Sequence of chain 1.N:
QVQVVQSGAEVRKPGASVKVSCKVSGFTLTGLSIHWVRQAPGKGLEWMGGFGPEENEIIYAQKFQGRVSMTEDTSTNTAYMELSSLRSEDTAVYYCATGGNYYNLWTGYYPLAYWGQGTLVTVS

Sequence of chain 1.O:
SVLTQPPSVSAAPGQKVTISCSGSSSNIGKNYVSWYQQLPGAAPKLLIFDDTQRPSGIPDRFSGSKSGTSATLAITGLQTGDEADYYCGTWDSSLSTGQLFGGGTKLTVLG

Sequence of chain 1.E:
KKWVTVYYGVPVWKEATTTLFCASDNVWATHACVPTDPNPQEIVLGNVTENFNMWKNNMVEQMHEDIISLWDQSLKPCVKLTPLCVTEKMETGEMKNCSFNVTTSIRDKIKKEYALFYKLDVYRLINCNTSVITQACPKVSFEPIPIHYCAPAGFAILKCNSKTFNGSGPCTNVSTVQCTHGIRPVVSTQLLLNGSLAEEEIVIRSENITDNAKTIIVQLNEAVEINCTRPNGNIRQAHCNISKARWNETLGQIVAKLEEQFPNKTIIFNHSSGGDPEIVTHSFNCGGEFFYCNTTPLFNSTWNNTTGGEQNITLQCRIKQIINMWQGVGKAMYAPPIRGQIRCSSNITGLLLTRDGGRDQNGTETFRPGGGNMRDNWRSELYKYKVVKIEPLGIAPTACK

Binding-site contacts:
Ligand atom O6 contacts residue ILE174 of chain 1.E at 3.5 Å (h-bond).
Ligand atom C5 contacts residue ASN211 of chain 1.E at 4.1 Å.
Ligand atom C7 contacts residue ASN101 of chain 1.N at 4.0 Å.
Ligand atom C6 contacts residue ASN211 of chain 1.E at 3.3 Å.
Ligand atom C4 contacts residue TYR102 of chain 1.N at 4.0 Å (hydrophobic).
Ligand atom N2 contacts residue ASN213 of chain 1.E at 2.8 Å (h-bond).
Ligand atom O5 contacts residue CYS212 of chain 1.E at 3.1 Å (h-bond).
Ligand atom O7 contacts residue ASN213 of chain 1.E at 4.2 Å.
Ligand atom O6 contacts residue ASN211 of chain 1.E at 3.6 Å.
Ligand atom O3 contacts residue ASN101 of chain 1.N at 4.0 Å.
Ligand atom O4 contacts residue ARG175 of chain 1.E at 3.4 Å.
Ligand atom O4 contacts residue PHE50 of chain 1.O at 3.0 Å.
Ligand atom C7 contacts residue ASN213 of chain 1.E at 3.2 Å.
Ligand atom C2 contacts residue TYR102 of chain 1.N at 4.2 Å (hydrophobic).
Ligand atom C4 contacts residue ASN213 of chain 1.E at 4.1 Å.
Ligand atom O5 contacts residue ASN211 of chain 1.E at 4.3 Å.
Ligand atom O3 contacts residue TYR102 of chain 1.N at 3.9 Å.
Ligand atom C1 contacts residue ASN213 of chain 1.E at 1.4 Å.
Ligand atom C8 contacts residue LEU130 of chain 1.E at 4.3 Å (hydrophobic).
Ligand atom O6 contacts residue ARG175 of chain 1.E at 3.2 Å.
Ligand atom C3 contacts residue ASN213 of chain 1.E at 3.7 Å.
Ligand atom O7 contacts residue TYR114 of chain 1.N at 4.3 Å.
Ligand atom C6 contacts residue ILE174 of chain 1.E at 4.3 Å (hydrophobic).
Ligand atom O6 contacts residue GLN54 of chain 1.O at 3.7 Å.
Ligand atom C1 contacts residue ARG175 of chain 1.E at 4.0 Å.
Ligand atom O5 contacts residue ILE174 of chain 1.E at 4.3 Å.
Ligand atom C6 contacts residue PHE50 of chain 1.O at 3.5 Å (hydrophobic).
Ligand atom O5 contacts residue ASN213 of chain 1.E at 2.3 Å (h-bond).
Ligand atom C6 contacts residue ARG175 of chain 1.E at 4.3 Å.
Ligand atom C8 contacts residue ASN213 of chain 1.E at 3.3 Å.
Ligand atom C5 contacts residue ILE174 of chain 1.E at 4.0 Å (hydrophobic).
Ligand atom C5 contacts residue PHE50 of chain 1.O at 4.3 Å (hydrophobic).
Ligand atom C8 contacts residue ASN101 of chain 1.N at 3.6 Å.
Ligand atom C2 contacts residue ASN213 of chain 1.E at 2.3 Å.
Ligand atom C5 contacts residue ASN213 of chain 1.E at 3.6 Å.
Ligand atom C4 contacts residue PHE50 of chain 1.O at 4.1 Å (hydrophobic).
Ligand atom C8 contacts residue THR214 of chain 1.E at 4.4 Å.
Ligand atom O7 contacts residue ASN101 of chain 1.N at 2.8 Å (h-bond).
Ligand atom C1 contacts residue CYS212 of chain 1.E at 3.6 Å (hydrophobic).
Ligand atom C5 contacts residue ARG175 of chain 1.E at 4.3 Å.

This small molecule binds to this protein.
Small molecule (SMILES): CC(=O)N[C@H]1[C@H](O[C@H]2[C@H](O)[C@@H](NC(C)=O)CO[C@@H]2CO)O[C@H](CO)[C@@H](O)[C@@H]1O